Binding-site contacts:
Ligand atom C6 contacts residue NAP1 of chain 1.S at 3.4 Å.
Ligand atom C11 contacts residue MET186 of chain 1.D at 3.5 Å (hydrophobic).
Ligand atom C11 contacts residue LEU128 of chain 1.D at 3.8 Å (hydrophobic).
Ligand atom C17 contacts residue VAL227 of chain 1.D at 3.8 Å (hydrophobic).
Ligand atom C4 contacts residue ALA224 of chain 1.D at 3.8 Å (hydrophobic).
Ligand atom C8 contacts residue NAP1 of chain 1.S at 3.8 Å.
Ligand atom NAB contacts residue ALA121 of chain 1.D at 3.4 Å (h-bond).
Ligand atom C12 contacts residue PHE122 of chain 1.D at 3.8 Å (hydrophobic).
Ligand atom C14 contacts residue NAP1 of chain 1.S at 3.3 Å.
Ligand atom O17 contacts residue TYR183 of chain 1.D at 2.4 Å (h-bond).
Ligand atom O7 contacts residue NAP1 of chain 1.S at 3.2 Å.
Ligand atom C1 contacts residue NAP1 of chain 1.S at 3.4 Å.
Ligand atom C4 contacts residue NAP1 of chain 1.S at 3.5 Å.
Ligand atom C12 contacts residue MET186 of chain 1.D at 3.8 Å (hydrophobic).
Ligand atom C8 contacts residue SER223 of chain 1.D at 3.9 Å.
Ligand atom C9 contacts residue VAL227 of chain 1.D at 3.6 Å (hydrophobic).
Ligand atom NAB contacts residue NAP1 of chain 1.S at 3.2 Å.
Ligand atom CAD contacts residue ALA121 of chain 1.D at 3.5 Å (hydrophobic).
Ligand atom O17 contacts residue LYS190 of chain 1.D at 3.5 Å.
Ligand atom C18 contacts residue VAL180 of chain 1.D at 3.9 Å (hydrophobic).
Ligand atom C11 contacts residue ALA123 of chain 1.D at 3.8 Å (hydrophobic).
Ligand atom C19 contacts residue GLN181 of chain 1.D at 3.0 Å.
Ligand atom C19 contacts residue ASN182 of chain 1.D at 3.7 Å.
Ligand atom C1 contacts residue TYR173 of chain 1.D at 3.9 Å (hydrophobic).
Ligand atom C13 contacts residue SER223 of chain 1.D at 3.6 Å.
Ligand atom C10 contacts residue LEU128 of chain 1.D at 3.7 Å (hydrophobic).
Ligand atom C16 contacts residue TYR173 of chain 1.D at 3.6 Å (hydrophobic).
Ligand atom C12 contacts residue ALA121 of chain 1.D at 3.8 Å (hydrophobic).
Ligand atom C10 contacts residue VAL227 of chain 1.D at 3.8 Å (hydrophobic).
Ligand atom C19 contacts residue GLY228 of chain 1.D at 3.7 Å.
Ligand atom C2 contacts residue NAP1 of chain 1.S at 3.3 Å.
Ligand atom C5 contacts residue NAP1 of chain 1.S at 3.4 Å.
Ligand atom C3 contacts residue NAP1 of chain 1.S at 3.2 Å.
Ligand atom CAD contacts residue SER223 of chain 1.D at 3.4 Å.
Ligand atom C18 contacts residue VAL227 of chain 1.D at 3.9 Å (hydrophobic).
Ligand atom CAD contacts residue NAP1 of chain 1.S at 3.6 Å.
Ligand atom C6 contacts residue TYR183 of chain 1.D at 3.2 Å (hydrophobic).
Ligand atom NAB contacts residue SER223 of chain 1.D at 3.5 Å (h-bond).
Ligand atom C1 contacts residue TYR183 of chain 1.D at 3.4 Å (hydrophobic).
Ligand atom O17 contacts residue NAP1 of chain 1.S at 2.4 Å (h-bond).

Sequence of chain 1.D:
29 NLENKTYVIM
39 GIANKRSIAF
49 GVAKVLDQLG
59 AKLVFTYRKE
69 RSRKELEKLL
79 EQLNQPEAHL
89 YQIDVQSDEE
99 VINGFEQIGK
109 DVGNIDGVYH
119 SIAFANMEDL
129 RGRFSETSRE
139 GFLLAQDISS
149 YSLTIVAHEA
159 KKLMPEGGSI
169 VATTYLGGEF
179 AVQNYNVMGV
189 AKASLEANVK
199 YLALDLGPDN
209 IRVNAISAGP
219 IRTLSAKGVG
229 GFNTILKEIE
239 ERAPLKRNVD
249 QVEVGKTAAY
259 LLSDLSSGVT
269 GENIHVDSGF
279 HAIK

The protein below binds the small molecule below.
Small molecule (SMILES): CCCCCCc1ccc(Oc2ccccc2C#N)c(O)c1